Sequence of chain 1.G:
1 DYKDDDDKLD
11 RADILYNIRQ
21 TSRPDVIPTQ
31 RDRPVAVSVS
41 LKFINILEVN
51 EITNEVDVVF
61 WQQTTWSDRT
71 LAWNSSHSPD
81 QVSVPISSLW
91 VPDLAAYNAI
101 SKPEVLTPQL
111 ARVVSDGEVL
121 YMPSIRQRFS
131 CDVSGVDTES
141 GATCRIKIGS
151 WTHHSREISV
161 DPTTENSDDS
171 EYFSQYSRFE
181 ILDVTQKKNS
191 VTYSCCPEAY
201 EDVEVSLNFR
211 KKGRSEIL

Sequence of chain 1.H:
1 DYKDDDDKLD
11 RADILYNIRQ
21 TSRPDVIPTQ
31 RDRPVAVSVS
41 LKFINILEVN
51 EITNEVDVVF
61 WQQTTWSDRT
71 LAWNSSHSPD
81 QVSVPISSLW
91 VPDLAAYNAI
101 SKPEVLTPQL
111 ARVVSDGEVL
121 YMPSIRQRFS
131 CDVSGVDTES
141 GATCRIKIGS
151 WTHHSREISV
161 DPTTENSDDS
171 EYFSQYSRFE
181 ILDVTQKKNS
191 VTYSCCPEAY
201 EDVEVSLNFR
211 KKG

The small molecule below binds the protein below.
Small molecule (SMILES): COc1ccc(-c2cc(N(Cc3ccccn3)Cc3ccccn3)nc(N)n2)cc1

Binding-site contacts:
Ligand atom C03 contacts residue GLN63 of chain 1.H at 3.5 Å.
Ligand atom C17 contacts residue TRP151 of chain 1.G at 3.3 Å (hydrophobic).
Ligand atom C09 contacts residue CYS195 of chain 1.G at 3.7 Å (hydrophobic).
Ligand atom C09 contacts residue MET122 of chain 1.H at 3.6 Å (hydrophobic).
Ligand atom C09 contacts residue CYS196 of chain 1.G at 3.6 Å (hydrophobic).
Ligand atom N01 contacts residue MET122 of chain 1.H at 3.4 Å (h-bond).
Ligand atom C09 contacts residue GLN63 of chain 1.H at 3.5 Å.
Ligand atom C02 contacts residue GLN63 of chain 1.H at 3.5 Å.
Ligand atom C08 contacts residue MET122 of chain 1.H at 3.6 Å (hydrophobic).
Ligand atom N02 contacts residue TYR172 of chain 1.H at 2.8 Å (h-bond).
Ligand atom C20 contacts residue MET122 of chain 1.H at 3.6 Å (hydrophobic).
Ligand atom O01 contacts residue THR64 of chain 1.H at 3.3 Å.
Ligand atom C21 contacts residue TRP151 of chain 1.G at 3.5 Å (hydrophobic).
Ligand atom C08 contacts residue CYS196 of chain 1.G at 3.6 Å (hydrophobic).
Ligand atom C18 contacts residue TYR200 of chain 1.G at 3.2 Å (hydrophobic).
Ligand atom C01 contacts residue THR65 of chain 1.H at 3.7 Å.
Ligand atom N06 contacts residue TRP151 of chain 1.G at 3.0 Å (h-bond).
Ligand atom C04 contacts residue GLN63 of chain 1.H at 3.1 Å.
Ligand atom N05 contacts residue TRP151 of chain 1.G at 3.2 Å (h-bond).
Ligand atom N03 contacts residue MET122 of chain 1.H at 3.6 Å.
Ligand atom C01 contacts residue GLN63 of chain 1.H at 3.7 Å.
Ligand atom O01 contacts residue THR65 of chain 1.H at 3.4 Å.
Ligand atom N02 contacts residue CYS195 of chain 1.G at 3.5 Å (h-bond).
Ligand atom C12 contacts residue TYR200 of chain 1.G at 3.3 Å (hydrophobic).
Ligand atom C14 contacts residue ARG112 of chain 1.H at 3.7 Å.
Ligand atom O01 contacts residue GLN63 of chain 1.H at 3.6 Å.
Ligand atom N01 contacts residue CYS196 of chain 1.G at 3.4 Å (h-bond).
Ligand atom C08 contacts residue GLN63 of chain 1.H at 3.6 Å.
Ligand atom N06 contacts residue MET122 of chain 1.H at 3.5 Å.
Ligand atom C07 contacts residue THR64 of chain 1.H at 3.6 Å.
Ligand atom N02 contacts residue GLN63 of chain 1.H at 3.5 Å (h-bond).
Ligand atom N01 contacts residue CYS195 of chain 1.G at 3.6 Å.
Ligand atom N01 contacts residue GLN63 of chain 1.H at 2.7 Å (h-bond).
Ligand atom C15 contacts residue LEU120 of chain 1.H at 3.5 Å (hydrophobic).
Ligand atom C02 contacts residue THR64 of chain 1.H at 3.7 Å.
Ligand atom N02 contacts residue TYR193 of chain 1.G at 3.6 Å.
Ligand atom C23 contacts residue TYR193 of chain 1.G at 3.7 Å (hydrophobic).
Ligand atom C01 contacts residue THR163 of chain 1.H at 3.2 Å.
Ligand atom C05 contacts residue GLN63 of chain 1.H at 3.5 Å.
Ligand atom C20 contacts residue TRP151 of chain 1.G at 3.0 Å (hydrophobic).